Binding-site contacts:
Ligand atom C6 contacts residue GLY315 of chain 1.A at 4.5 Å.
Ligand atom C5 contacts residue GLY315 of chain 1.A at 3.8 Å.
Ligand atom O4 contacts residue GLY311 of chain 1.A at 3.4 Å.
Ligand atom N1 contacts residue GLN473 of chain 1.A at 4.3 Å.
Ligand atom C9 contacts residue LYS470 of chain 1.A at 4.1 Å.
Ligand atom O7 contacts residue GLN314 of chain 1.A at 4.4 Å.
Ligand atom O7 contacts residue TRP316 of chain 1.A at 4.0 Å.
Ligand atom O7 contacts residue GLY315 of chain 1.A at 2.6 Å.
Ligand atom C8 contacts residue TYR114 of chain 1.A at 4.2 Å (hydrophobic).
Ligand atom N1 contacts residue LEU469 of chain 1.A at 4.5 Å.
Ligand atom C6 contacts residue TRP316 of chain 1.A at 3.9 Å (hydrophobic).
Ligand atom C8 contacts residue LEU469 of chain 1.A at 3.3 Å (hydrophobic).
Ligand atom C9 contacts residue GLN473 of chain 1.A at 2.9 Å.
Ligand atom O7 contacts residue GLY311 of chain 1.A at 3.2 Å (h-bond).
Ligand atom O4 contacts residue PHE312 of chain 1.A at 3.7 Å.
Ligand atom C2 contacts residue TRP316 of chain 1.A at 4.2 Å (hydrophobic).
Ligand atom C5 contacts residue GLY311 of chain 1.A at 3.8 Å.
Ligand atom C5 contacts residue PHE312 of chain 1.A at 4.1 Å (hydrophobic).
Ligand atom O7 contacts residue PHE312 of chain 1.A at 4.0 Å.

Sequence of chain 1.A:
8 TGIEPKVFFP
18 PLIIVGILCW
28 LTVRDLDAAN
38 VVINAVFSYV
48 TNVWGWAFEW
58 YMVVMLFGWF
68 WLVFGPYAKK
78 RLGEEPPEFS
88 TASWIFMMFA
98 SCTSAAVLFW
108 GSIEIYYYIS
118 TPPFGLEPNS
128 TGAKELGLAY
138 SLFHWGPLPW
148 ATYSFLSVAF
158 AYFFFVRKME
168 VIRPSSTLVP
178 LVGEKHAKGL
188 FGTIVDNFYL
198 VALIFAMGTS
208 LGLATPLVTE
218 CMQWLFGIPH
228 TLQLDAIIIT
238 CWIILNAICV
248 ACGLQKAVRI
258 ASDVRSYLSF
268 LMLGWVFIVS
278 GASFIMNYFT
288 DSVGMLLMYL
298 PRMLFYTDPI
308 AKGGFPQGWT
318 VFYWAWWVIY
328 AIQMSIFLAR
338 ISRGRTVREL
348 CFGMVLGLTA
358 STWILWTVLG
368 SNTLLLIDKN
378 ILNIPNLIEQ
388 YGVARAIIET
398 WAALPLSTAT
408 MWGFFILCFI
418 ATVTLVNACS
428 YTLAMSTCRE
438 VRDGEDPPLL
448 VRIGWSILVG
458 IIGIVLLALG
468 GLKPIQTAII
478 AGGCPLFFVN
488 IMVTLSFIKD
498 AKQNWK

The small molecule below binds the protein below.
Small molecule (SMILES): C[N+](C)(C)CCCC(=O)O